Binding-site contacts:
Ligand atom N2 contacts residue ASN67 of chain 1.B at 2.5 Å (h-bond).
Ligand atom C8 contacts residue ASN67 of chain 1.B at 3.6 Å.
Ligand atom C1 contacts residue ASN67 of chain 1.B at 1.4 Å.
Ligand atom O5 contacts residue SER69 of chain 1.B at 3.2 Å.
Ligand atom C5 contacts residue ASN67 of chain 1.B at 3.7 Å.
Ligand atom C1 contacts residue SER69 of chain 1.B at 3.5 Å.
Ligand atom C2 contacts residue ASN67 of chain 1.B at 2.5 Å.
Ligand atom O5 contacts residue ASN67 of chain 1.B at 2.3 Å (h-bond).
Ligand atom O7 contacts residue ASN67 of chain 1.B at 4.3 Å.
Ligand atom C3 contacts residue ASN67 of chain 1.B at 3.8 Å.
Ligand atom C5 contacts residue SER69 of chain 1.B at 3.4 Å.
Ligand atom C7 contacts residue ASN67 of chain 1.B at 3.3 Å.
Ligand atom C4 contacts residue ASN67 of chain 1.B at 4.2 Å.
Ligand atom C6 contacts residue SER69 of chain 1.B at 3.4 Å.
Ligand atom O5 contacts residue GLU70 of chain 1.B at 4.3 Å.

The small molecule below binds the protein below.
Small molecule (SMILES): CC(=O)N[C@@H]1[C@@H](O)[C@H](O)[C@@H](CO)O[C@H]1O

Sequence of chain 1.B:
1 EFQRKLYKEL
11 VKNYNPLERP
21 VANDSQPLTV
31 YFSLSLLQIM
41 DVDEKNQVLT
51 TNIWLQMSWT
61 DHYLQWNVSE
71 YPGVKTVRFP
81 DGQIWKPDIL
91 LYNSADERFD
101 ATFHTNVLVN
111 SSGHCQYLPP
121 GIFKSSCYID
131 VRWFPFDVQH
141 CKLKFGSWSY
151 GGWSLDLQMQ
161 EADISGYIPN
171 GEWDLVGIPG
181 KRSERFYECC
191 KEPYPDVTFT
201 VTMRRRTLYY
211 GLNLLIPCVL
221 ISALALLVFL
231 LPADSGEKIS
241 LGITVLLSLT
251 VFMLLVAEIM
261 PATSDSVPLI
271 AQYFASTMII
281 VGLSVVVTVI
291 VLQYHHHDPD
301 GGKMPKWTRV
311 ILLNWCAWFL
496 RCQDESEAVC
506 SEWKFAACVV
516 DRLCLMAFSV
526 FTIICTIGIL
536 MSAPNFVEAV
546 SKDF